Binding-site contacts:
Ligand atom C3 contacts residue TYR28 of chain 1.B at 4.4 Å (hydrophobic).
Ligand atom O7 contacts residue ASN61 of chain 1.B at 3.9 Å.
Ligand atom C2 contacts residue TYR28 of chain 1.B at 4.5 Å (hydrophobic).
Ligand atom N2 contacts residue TYR28 of chain 1.B at 3.7 Å.
Ligand atom C1 contacts residue TYR28 of chain 1.B at 4.0 Å (hydrophobic).
Ligand atom C8 contacts residue TYR28 of chain 1.B at 4.4 Å (hydrophobic).
Ligand atom C1 contacts residue ASN61 of chain 1.B at 1.4 Å.
Ligand atom C5 contacts residue ASN61 of chain 1.B at 3.6 Å.
Ligand atom C8 contacts residue ASN30 of chain 1.B at 3.3 Å.
Ligand atom C7 contacts residue ASN61 of chain 1.B at 3.3 Å.
Ligand atom C4 contacts residue ASN61 of chain 1.B at 4.3 Å.
Ligand atom C8 contacts residue ASN61 of chain 1.B at 3.6 Å.
Ligand atom N2 contacts residue ASN61 of chain 1.B at 2.7 Å (h-bond).
Ligand atom C3 contacts residue ASN61 of chain 1.B at 3.8 Å.
Ligand atom C7 contacts residue ASN30 of chain 1.B at 4.3 Å.
Ligand atom C8 contacts residue THR29 of chain 1.B at 4.3 Å.
Ligand atom C2 contacts residue ASN61 of chain 1.B at 2.5 Å.
Ligand atom O5 contacts residue ASN61 of chain 1.B at 2.4 Å (h-bond).

The protein below binds the small molecule below.
Small molecule (SMILES): CC(=O)N[C@@H]1[C@@H](O)[C@H](O)[C@@H](CO)O[C@H]1O

Sequence of chain 1.B:
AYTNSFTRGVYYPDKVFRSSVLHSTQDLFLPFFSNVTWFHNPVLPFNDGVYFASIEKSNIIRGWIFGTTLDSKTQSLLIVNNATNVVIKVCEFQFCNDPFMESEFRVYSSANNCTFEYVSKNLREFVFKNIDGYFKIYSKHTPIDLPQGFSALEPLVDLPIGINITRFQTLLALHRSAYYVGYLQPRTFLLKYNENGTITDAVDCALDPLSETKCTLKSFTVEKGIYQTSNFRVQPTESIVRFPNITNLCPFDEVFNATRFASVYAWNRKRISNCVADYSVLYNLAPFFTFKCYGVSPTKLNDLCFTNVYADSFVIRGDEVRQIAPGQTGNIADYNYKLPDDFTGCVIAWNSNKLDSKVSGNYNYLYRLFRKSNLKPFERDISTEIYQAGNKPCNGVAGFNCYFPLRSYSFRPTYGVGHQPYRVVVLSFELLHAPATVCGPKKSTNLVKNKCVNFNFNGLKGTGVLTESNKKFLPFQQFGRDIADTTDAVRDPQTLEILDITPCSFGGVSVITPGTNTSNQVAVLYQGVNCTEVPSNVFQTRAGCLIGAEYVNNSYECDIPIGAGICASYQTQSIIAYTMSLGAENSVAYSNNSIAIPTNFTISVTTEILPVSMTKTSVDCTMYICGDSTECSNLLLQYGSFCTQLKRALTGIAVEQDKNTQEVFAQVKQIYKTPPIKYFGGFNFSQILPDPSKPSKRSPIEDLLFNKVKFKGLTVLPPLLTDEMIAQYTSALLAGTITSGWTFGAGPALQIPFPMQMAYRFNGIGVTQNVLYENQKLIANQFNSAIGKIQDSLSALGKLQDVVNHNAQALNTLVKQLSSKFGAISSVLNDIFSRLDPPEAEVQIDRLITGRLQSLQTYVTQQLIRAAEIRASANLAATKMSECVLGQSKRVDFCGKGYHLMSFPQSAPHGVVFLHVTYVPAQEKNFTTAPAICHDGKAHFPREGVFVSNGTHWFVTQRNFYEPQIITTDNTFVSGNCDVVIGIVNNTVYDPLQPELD